Sequence of chain 1.B:
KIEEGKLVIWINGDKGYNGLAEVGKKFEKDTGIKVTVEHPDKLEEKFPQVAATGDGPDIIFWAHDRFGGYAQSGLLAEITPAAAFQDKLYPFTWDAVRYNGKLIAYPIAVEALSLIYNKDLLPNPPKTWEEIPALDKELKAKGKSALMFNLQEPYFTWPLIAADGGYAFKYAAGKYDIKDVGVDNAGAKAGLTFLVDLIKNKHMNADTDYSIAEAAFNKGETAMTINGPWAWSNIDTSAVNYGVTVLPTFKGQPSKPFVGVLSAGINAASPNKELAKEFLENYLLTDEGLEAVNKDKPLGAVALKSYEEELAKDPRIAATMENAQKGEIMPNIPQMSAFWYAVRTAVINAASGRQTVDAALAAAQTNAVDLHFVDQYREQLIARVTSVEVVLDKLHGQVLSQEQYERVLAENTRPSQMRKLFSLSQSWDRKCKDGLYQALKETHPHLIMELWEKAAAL

The protein below binds the small molecule below.
Small molecule (SMILES): OC[C@H]1O[C@H](O[C@H]2[C@H](O)[C@@H](O)[C@@H](O)O[C@@H]2CO)[C@H](O)[C@@H](O)[C@@H]1O

Binding-site contacts:
Ligand atom C2 contacts residue TRP231 of chain 1.B at 3.7 Å (hydrophobic).
Ligand atom C1 contacts residue LYS16 of chain 1.B at 3.6 Å.
Ligand atom C5 contacts residue GLU154 of chain 1.B at 3.8 Å.
Ligand atom O6 contacts residue TYR156 of chain 1.B at 3.0 Å (h-bond).
Ligand atom O4 contacts residue ARG67 of chain 1.B at 2.8 Å (salt-bridge).
Ligand atom C6 contacts residue TRP341 of chain 1.B at 3.8 Å (hydrophobic).
Ligand atom C4 contacts residue TYR156 of chain 1.B at 3.9 Å (hydrophobic).
Ligand atom O3 contacts residue ARG67 of chain 1.B at 2.8 Å (salt-bridge).
Ligand atom O3 contacts residue GLU112 of chain 1.B at 3.8 Å.
Ligand atom O2 contacts residue ALA64 of chain 1.B at 3.4 Å.
Ligand atom C6 contacts residue TYR156 of chain 1.B at 3.9 Å (hydrophobic).
Ligand atom O2 contacts residue MET331 of chain 1.B at 3.6 Å.
Ligand atom O6 contacts residue PHE157 of chain 1.B at 3.7 Å.
Ligand atom C1 contacts residue TYR156 of chain 1.B at 3.6 Å (hydrophobic).
Ligand atom C4 contacts residue TRP341 of chain 1.B at 3.6 Å (hydrophobic).
Ligand atom C2 contacts residue GLU112 of chain 1.B at 3.5 Å.
Ligand atom O2 contacts residue GLU112 of chain 1.B at 2.8 Å (salt-bridge).
Ligand atom C6 contacts residue GLU154 of chain 1.B at 3.2 Å.
Ligand atom C4 contacts residue ARG67 of chain 1.B at 3.9 Å.
Ligand atom O1 contacts residue LYS16 of chain 1.B at 2.9 Å (salt-bridge).
Ligand atom O3 contacts residue ALA64 of chain 1.B at 3.4 Å.
Ligand atom C3 contacts residue ASP66 of chain 1.B at 3.5 Å.
Ligand atom O2 contacts residue TRP63 of chain 1.B at 3.4 Å (h-bond).
Ligand atom O3 contacts residue TRP63 of chain 1.B at 3.2 Å (h-bond).
Ligand atom C1 contacts residue ASP15 of chain 1.B at 3.5 Å.
Ligand atom O5 contacts residue TYR156 of chain 1.B at 3.2 Å.
Ligand atom C6 contacts residue PRO155 of chain 1.B at 3.9 Å (hydrophobic).
Ligand atom O3 contacts residue TRP341 of chain 1.B at 3.9 Å.
Ligand atom C3 contacts residue TRP63 of chain 1.B at 3.6 Å (hydrophobic).
Ligand atom C2 contacts residue LYS16 of chain 1.B at 3.8 Å.
Ligand atom O6 contacts residue GLU154 of chain 1.B at 2.6 Å (salt-bridge).
Ligand atom O3 contacts residue ASP66 of chain 1.B at 2.6 Å (salt-bridge).
Ligand atom O2 contacts residue TRP231 of chain 1.B at 3.9 Å.
Ligand atom O6 contacts residue PRO155 of chain 1.B at 3.3 Å.
Ligand atom O2 contacts residue ASP66 of chain 1.B at 2.6 Å (salt-bridge).
Ligand atom C2 contacts residue ASP66 of chain 1.B at 3.4 Å.
Ligand atom O2 contacts residue LYS16 of chain 1.B at 2.7 Å (salt-bridge).
Ligand atom C1 contacts residue TRP231 of chain 1.B at 3.5 Å (hydrophobic).
Ligand atom O1 contacts residue ASN13 of chain 1.B at 3.8 Å.
Ligand atom O1 contacts residue ASP15 of chain 1.B at 2.7 Å (salt-bridge).